Binding-site contacts:
Ligand atom N contacts residue ARG466 of chain 1.T at 4.4 Å.
Ligand atom C contacts residue ASP473 of chain 1.T at 4.0 Å.
Ligand atom O contacts residue LEU686 of chain 1.T at 3.5 Å.
Ligand atom CB contacts residue HIS689 of chain 1.T at 3.8 Å.
Ligand atom O contacts residue THR674 of chain 1.T at 3.6 Å.
Ligand atom C contacts residue CYS675 of chain 1.T at 4.0 Å (hydrophobic).
Ligand atom OXT contacts residue CYS675 of chain 1.T at 4.2 Å.
Ligand atom O contacts residue ASP473 of chain 1.T at 4.3 Å.
Ligand atom O contacts residue HIS689 of chain 1.T at 3.8 Å.
Ligand atom CB contacts residue ARG466 of chain 1.T at 3.6 Å.
Ligand atom CB contacts residue LEU469 of chain 1.T at 4.3 Å (hydrophobic).
Ligand atom CA contacts residue CYS675 of chain 1.T at 3.9 Å (hydrophobic).
Ligand atom CA contacts residue SER670 of chain 1.T at 4.0 Å.
Ligand atom O contacts residue SER670 of chain 1.T at 3.7 Å.
Ligand atom CB contacts residue VAL462 of chain 1.T at 4.2 Å (hydrophobic).
Ligand atom C contacts residue SER670 of chain 1.T at 4.2 Å.
Ligand atom CB contacts residue ASP473 of chain 1.T at 3.5 Å.
Ligand atom O contacts residue LEU469 of chain 1.T at 3.8 Å.
Ligand atom CA contacts residue ARG466 of chain 1.T at 3.9 Å.
Ligand atom CB contacts residue LEU682 of chain 1.T at 4.3 Å (hydrophobic).
Ligand atom O contacts residue LEU682 of chain 1.T at 3.5 Å.
Ligand atom CB contacts residue SER670 of chain 1.T at 4.4 Å.
Ligand atom C contacts residue LEU682 of chain 1.T at 4.2 Å (hydrophobic).
Ligand atom OXT contacts residue THR674 of chain 1.T at 2.9 Å (h-bond).
Ligand atom CB contacts residue LEU686 of chain 1.T at 3.8 Å (hydrophobic).
Ligand atom CB contacts residue CYS675 of chain 1.T at 3.8 Å (hydrophobic).
Ligand atom C contacts residue LEU686 of chain 1.T at 4.0 Å (hydrophobic).
Ligand atom CA contacts residue HIS689 of chain 1.T at 3.9 Å.
Ligand atom CA contacts residue LEU686 of chain 1.T at 4.5 Å (hydrophobic).
Ligand atom CA contacts residue ASP473 of chain 1.T at 3.8 Å.
Ligand atom N contacts residue ASP473 of chain 1.T at 3.4 Å (salt-bridge).
Ligand atom C contacts residue THR674 of chain 1.T at 3.8 Å.
Ligand atom O contacts residue CYS675 of chain 1.T at 3.3 Å (h-bond).
Ligand atom C contacts residue HIS689 of chain 1.T at 4.3 Å.
Ligand atom CA contacts residue LEU469 of chain 1.T at 3.8 Å (hydrophobic).
Ligand atom C contacts residue LEU469 of chain 1.T at 4.5 Å (hydrophobic).
Ligand atom CB contacts residue GLU470 of chain 1.T at 4.2 Å.

Sequence of chain 1.T:
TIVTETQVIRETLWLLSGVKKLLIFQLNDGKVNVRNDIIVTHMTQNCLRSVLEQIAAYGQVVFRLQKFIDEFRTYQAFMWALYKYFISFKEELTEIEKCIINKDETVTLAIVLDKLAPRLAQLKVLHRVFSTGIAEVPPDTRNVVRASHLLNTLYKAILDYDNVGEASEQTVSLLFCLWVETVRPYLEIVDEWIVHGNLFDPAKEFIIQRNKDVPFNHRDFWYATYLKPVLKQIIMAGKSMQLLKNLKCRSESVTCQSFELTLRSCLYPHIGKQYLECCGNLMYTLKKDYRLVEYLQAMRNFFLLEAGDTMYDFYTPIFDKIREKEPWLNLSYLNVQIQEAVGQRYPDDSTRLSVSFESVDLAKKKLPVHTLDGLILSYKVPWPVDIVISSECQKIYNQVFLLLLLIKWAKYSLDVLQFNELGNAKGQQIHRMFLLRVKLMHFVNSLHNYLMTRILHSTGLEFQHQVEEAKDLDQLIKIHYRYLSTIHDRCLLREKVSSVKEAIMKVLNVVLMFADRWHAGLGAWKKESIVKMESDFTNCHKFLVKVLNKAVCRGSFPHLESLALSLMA

The protein below binds the small molecule below.
Small molecule (SMILES): C[C@H](N)C(=O)N[C@@H](C)C(=O)N[C@@H](C)C(=O)N[C@@H](C)C(=O)N[C@@H](C)C(=O)N[C@@H](C)C(=O)N[C@@H](C)C(=O)N[C@@H](C)C(=O)N[C@@H](C)C(=O)N[C@@H](C)C(=O)N[C@@H](C)C(=O)N[C@@H](C)C(=O)N[C@@H](C)C(=O)N[C@@H](C)C(=O)N[C@@H](C)C(=O)N[C@@H](C)C(=O)O